Binding-site contacts:
Ligand atom O28 contacts residue THR1 of chain 1.BA at 2.3 Å (h-bond).
Ligand atom O28 contacts residue SER168 of chain 1.BA at 3.8 Å.
Ligand atom C24 contacts residue GLY47 of chain 1.BA at 3.9 Å.
Ligand atom N9 contacts residue THR21 of chain 1.BA at 3.3 Å (h-bond).
Ligand atom N1 contacts residue SER118 of chain 1.V at 3.8 Å.
Ligand atom C3 contacts residue THR20 of chain 1.BA at 3.9 Å.
Ligand atom N1 contacts residue ALA49 of chain 1.BA at 3.8 Å.
Ligand atom C6 contacts residue HIS114 of chain 1.V at 3.3 Å.
Ligand atom C14 contacts residue GLY47 of chain 1.BA at 3.9 Å.
Ligand atom C24 contacts residue ARG45 of chain 1.BA at 3.6 Å.
Ligand atom C5 contacts residue HIS114 of chain 1.V at 3.2 Å.
Ligand atom C21 contacts residue THR1 of chain 1.BA at 2.4 Å.
Ligand atom N20 contacts residue THR1 of chain 1.BA at 3.7 Å.
Ligand atom C3 contacts residue THR21 of chain 1.BA at 3.2 Å.
Ligand atom O8 contacts residue ALA49 of chain 1.BA at 3.0 Å (h-bond).
Ligand atom C23 contacts residue GLY47 of chain 1.BA at 3.5 Å.
Ligand atom C3 contacts residue THR22 of chain 1.BA at 3.5 Å.
Ligand atom C6 contacts residue SER118 of chain 1.V at 3.4 Å.
Ligand atom B26 contacts residue THR1 of chain 1.BA at 1.4 Å.
Ligand atom N20 contacts residue GLY47 of chain 1.BA at 2.9 Å (h-bond).
Ligand atom O19 contacts residue THR21 of chain 1.BA at 3.1 Å (h-bond).
Ligand atom B26 contacts residue LYS33 of chain 1.BA at 3.8 Å.
Ligand atom O27 contacts residue GLY47 of chain 1.BA at 3.4 Å (h-bond).
Ligand atom C13 contacts residue GLY47 of chain 1.BA at 3.6 Å.
Ligand atom C22 contacts residue SER46 of chain 1.BA at 3.9 Å.
Ligand atom C18 contacts residue GLY47 of chain 1.BA at 3.7 Å.
Ligand atom C11 contacts residue THR21 of chain 1.BA at 3.6 Å.
Ligand atom O19 contacts residue THR20 of chain 1.BA at 3.5 Å.
Ligand atom C21 contacts residue GLY47 of chain 1.BA at 3.8 Å.
Ligand atom C22 contacts residue GLY47 of chain 1.BA at 3.7 Å.
Ligand atom O8 contacts residue SER48 of chain 1.BA at 3.8 Å.
Ligand atom C5 contacts residue THR22 of chain 1.BA at 3.6 Å.
Ligand atom O27 contacts residue THR1 of chain 1.BA at 2.4 Å (h-bond).
Ligand atom C22 contacts residue THR1 of chain 1.BA at 2.7 Å.
Ligand atom N4 contacts residue THR22 of chain 1.BA at 2.6 Å (h-bond).
Ligand atom C10 contacts residue GLY47 of chain 1.BA at 3.5 Å.
Ligand atom C22 contacts residue LYS33 of chain 1.BA at 3.9 Å.
Ligand atom C25 contacts residue THR20 of chain 1.BA at 3.7 Å.
Ligand atom C24 contacts residue THR52 of chain 1.BA at 3.7 Å.
Ligand atom C21 contacts residue LYS33 of chain 1.BA at 3.9 Å.

Sequence of chain 1.V:
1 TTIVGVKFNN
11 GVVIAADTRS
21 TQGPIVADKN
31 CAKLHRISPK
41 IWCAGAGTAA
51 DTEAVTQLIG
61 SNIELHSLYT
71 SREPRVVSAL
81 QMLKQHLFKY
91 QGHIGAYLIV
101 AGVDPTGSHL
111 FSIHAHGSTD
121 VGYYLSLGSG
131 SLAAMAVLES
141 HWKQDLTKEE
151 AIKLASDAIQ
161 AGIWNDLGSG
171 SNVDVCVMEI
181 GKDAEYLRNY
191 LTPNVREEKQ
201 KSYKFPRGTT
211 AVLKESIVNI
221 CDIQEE

This protein binds this small molecule.
Small molecule (SMILES): CC(C)C[C@H](NC(=O)[C@H](Cc1ccccc1)NC(=O)c1cnccn1)B(O)O

Sequence of chain 1.BA:
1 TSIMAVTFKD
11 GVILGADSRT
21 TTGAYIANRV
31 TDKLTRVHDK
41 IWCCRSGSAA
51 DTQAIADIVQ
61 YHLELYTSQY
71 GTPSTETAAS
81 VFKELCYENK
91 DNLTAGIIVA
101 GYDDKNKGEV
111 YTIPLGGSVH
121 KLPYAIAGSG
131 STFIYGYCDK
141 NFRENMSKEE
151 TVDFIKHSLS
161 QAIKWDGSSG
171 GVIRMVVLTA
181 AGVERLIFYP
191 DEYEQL